Sequence of chain 1.A:
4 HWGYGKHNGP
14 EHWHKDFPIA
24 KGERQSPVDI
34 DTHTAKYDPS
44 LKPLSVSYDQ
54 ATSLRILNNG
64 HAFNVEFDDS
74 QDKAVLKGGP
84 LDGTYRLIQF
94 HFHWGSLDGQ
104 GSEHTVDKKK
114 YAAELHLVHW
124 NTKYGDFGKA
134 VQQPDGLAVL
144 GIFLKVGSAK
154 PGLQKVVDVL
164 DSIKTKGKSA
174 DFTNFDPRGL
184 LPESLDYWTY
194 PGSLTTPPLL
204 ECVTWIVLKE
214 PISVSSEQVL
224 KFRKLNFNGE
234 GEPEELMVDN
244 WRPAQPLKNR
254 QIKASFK

Binding-site contacts:
Ligand atom O10 contacts residue VAL142 of chain 1.A at 3.6 Å.
Ligand atom C24 contacts residue ALA65 of chain 1.A at 3.3 Å (hydrophobic).
Ligand atom F16 contacts residue VAL121 of chain 1.A at 3.6 Å.
Ligand atom F16 contacts residue VAL142 of chain 1.A at 3.4 Å.
Ligand atom O10 contacts residue ZN1 of chain 1.B at 3.1 Å.
Ligand atom C20 contacts residue HIS94 of chain 1.A at 3.5 Å.
Ligand atom F17 contacts residue LEU140 of chain 1.A at 3.2 Å.
Ligand atom C14 contacts residue GLN92 of chain 1.A at 3.6 Å.
Ligand atom O9 contacts residue LEU197 of chain 1.A at 3.5 Å.
Ligand atom C2 contacts residue LEU197 of chain 1.A at 3.7 Å (hydrophobic).
Ligand atom C26 contacts residue THR199 of chain 1.A at 3.6 Å.
Ligand atom C25 contacts residue HIS96 of chain 1.A at 3.6 Å.
Ligand atom C23 contacts residue ASN62 of chain 1.A at 3.5 Å.
Ligand atom C24 contacts residue HIS64 of chain 1.A at 3.6 Å.
Ligand atom C25 contacts residue TYR7 of chain 1.A at 3.6 Å (hydrophobic).
Ligand atom C26 contacts residue HIS96 of chain 1.A at 3.3 Å.
Ligand atom C19 contacts residue THR199 of chain 1.A at 3.2 Å.
Ligand atom N11 contacts residue THR198 of chain 1.A at 2.6 Å (h-bond).
Ligand atom O9 contacts residue THR198 of chain 1.A at 3.1 Å (h-bond).
Ligand atom F17 contacts residue LEU197 of chain 1.A at 3.4 Å.
Ligand atom C21 contacts residue ASN67 of chain 1.A at 3.6 Å.
Ligand atom N11 contacts residue ZN1 of chain 1.B at 2.0 Å.
Ligand atom C5 contacts residue THR199 of chain 1.A at 3.7 Å.
Ligand atom F17 contacts residue VAL121 of chain 1.A at 3.5 Å.
Ligand atom C4 contacts residue THR199 of chain 1.A at 3.6 Å.
Ligand atom C22 contacts residue ASN67 of chain 1.A at 3.3 Å.
Ligand atom N11 contacts residue HIS119 of chain 1.A at 3.5 Å (h-bond).
Ligand atom C26 contacts residue HIS94 of chain 1.A at 3.5 Å.
Ligand atom N11 contacts residue HIS96 of chain 1.A at 3.3 Å (h-bond).
Ligand atom S8 contacts residue ZN1 of chain 1.B at 3.0 Å.
Ligand atom O15 contacts residue GLN92 of chain 1.A at 2.8 Å (h-bond).
Ligand atom F17 contacts residue PHE130 of chain 1.A at 3.4 Å.
Ligand atom N11 contacts residue HIS94 of chain 1.A at 3.2 Å (h-bond).
Ligand atom C25 contacts residue THR199 of chain 1.A at 3.5 Å.
Ligand atom C1 contacts residue LEU197 of chain 1.A at 3.5 Å (hydrophobic).
Ligand atom O10 contacts residue HIS119 of chain 1.A at 3.5 Å (h-bond).
Ligand atom N7 contacts residue THR199 of chain 1.A at 2.9 Å (h-bond).
Ligand atom O10 contacts residue HIS94 of chain 1.A at 3.1 Å.
Ligand atom F18 contacts residue THR199 of chain 1.A at 3.1 Å.
Ligand atom O9 contacts residue TRP208 of chain 1.A at 3.4 Å.

A small-molecule ligand and the protein it binds are described below.
Small molecule (SMILES): NS(=O)(=O)c1c(F)c(F)c(SCCO)c(F)c1NC1CCCCCCC1